Sequence of chain 1.A:
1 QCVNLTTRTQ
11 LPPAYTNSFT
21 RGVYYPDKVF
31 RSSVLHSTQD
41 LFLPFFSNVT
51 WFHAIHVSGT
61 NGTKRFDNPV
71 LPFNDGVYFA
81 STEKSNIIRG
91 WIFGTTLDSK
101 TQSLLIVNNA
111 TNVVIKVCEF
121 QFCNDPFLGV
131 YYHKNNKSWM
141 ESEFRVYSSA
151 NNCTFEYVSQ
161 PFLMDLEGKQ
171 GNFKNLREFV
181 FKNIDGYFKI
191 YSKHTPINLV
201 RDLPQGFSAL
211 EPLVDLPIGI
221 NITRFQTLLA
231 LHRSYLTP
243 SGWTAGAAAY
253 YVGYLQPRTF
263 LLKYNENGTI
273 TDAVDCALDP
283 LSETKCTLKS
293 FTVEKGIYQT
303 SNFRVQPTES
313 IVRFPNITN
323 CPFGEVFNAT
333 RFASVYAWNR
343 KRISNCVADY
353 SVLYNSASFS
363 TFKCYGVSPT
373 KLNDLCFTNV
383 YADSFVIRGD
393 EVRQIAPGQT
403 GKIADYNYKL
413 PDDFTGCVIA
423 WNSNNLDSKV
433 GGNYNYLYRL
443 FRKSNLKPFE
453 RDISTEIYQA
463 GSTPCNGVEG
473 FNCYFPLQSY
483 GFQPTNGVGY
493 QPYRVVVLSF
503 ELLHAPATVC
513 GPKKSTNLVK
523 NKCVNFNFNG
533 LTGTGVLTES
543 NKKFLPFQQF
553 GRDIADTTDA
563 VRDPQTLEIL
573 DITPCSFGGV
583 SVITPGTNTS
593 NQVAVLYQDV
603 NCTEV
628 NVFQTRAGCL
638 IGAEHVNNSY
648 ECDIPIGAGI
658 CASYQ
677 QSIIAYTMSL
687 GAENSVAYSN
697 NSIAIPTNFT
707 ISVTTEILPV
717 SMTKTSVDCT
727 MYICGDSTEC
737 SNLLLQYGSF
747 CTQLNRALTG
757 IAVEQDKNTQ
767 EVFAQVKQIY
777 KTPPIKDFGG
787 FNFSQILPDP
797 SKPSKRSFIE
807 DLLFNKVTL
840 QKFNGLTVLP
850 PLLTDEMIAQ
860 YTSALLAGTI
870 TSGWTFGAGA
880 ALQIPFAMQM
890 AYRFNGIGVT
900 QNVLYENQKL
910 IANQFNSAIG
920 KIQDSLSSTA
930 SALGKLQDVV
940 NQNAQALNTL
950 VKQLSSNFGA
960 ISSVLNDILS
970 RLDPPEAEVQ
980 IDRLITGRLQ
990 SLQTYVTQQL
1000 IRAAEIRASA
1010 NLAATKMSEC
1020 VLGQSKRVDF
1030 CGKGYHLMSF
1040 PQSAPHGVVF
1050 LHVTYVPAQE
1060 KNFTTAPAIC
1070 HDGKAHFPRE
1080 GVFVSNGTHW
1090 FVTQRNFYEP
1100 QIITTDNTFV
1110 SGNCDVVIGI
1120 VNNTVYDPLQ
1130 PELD

Binding-site contacts:
Ligand atom C1 contacts residue ASN1121 of chain 1.A at 1.4 Å.
Ligand atom O5 contacts residue ASN1121 of chain 1.A at 2.4 Å (h-bond).
Ligand atom C4 contacts residue ASN1121 of chain 1.A at 4.2 Å.
Ligand atom C8 contacts residue ASN1121 of chain 1.A at 4.4 Å.
Ligand atom O7 contacts residue ASN1121 of chain 1.A at 3.0 Å (h-bond).
Ligand atom C5 contacts residue ASN1121 of chain 1.A at 3.7 Å.
Ligand atom N2 contacts residue ASN1121 of chain 1.A at 2.9 Å (h-bond).
Ligand atom C2 contacts residue ASN1121 of chain 1.A at 2.4 Å.
Ligand atom C3 contacts residue ASN1121 of chain 1.A at 3.7 Å.
Ligand atom C7 contacts residue ASN1121 of chain 1.A at 3.2 Å.

A protein and the small-molecule ligand that binds it are described below.
Small molecule (SMILES): CC(=O)N[C@H]1[C@H](O[C@H]2[C@H](O)[C@@H](NC(C)=O)CO[C@@H]2CO)O[C@H](CO)[C@@H](O)[C@@H]1O